Binding-site contacts:
Ligand atom O3P contacts residue GLY219 of chain 5.A at 3.5 Å.
Ligand atom O3P contacts residue GLY257 of chain 5.A at 3.0 Å (h-bond).
Ligand atom O6 contacts residue MET305 of chain 5.A at 3.2 Å (h-bond).
Ligand atom C4 contacts residue ILE221 of chain 5.A at 3.7 Å (hydrophobic).
Ligand atom O5' contacts residue GLY256 of chain 5.A at 3.7 Å.
Ligand atom O3' contacts residue ALA70 of chain 5.A at 3.5 Å.
Ligand atom N3 contacts residue EDO1 of chain 5.J at 3.2 Å (h-bond).
Ligand atom N1 contacts residue 8KY1 of chain 5.E at 3.6 Å.
Ligand atom N1 contacts residue GLU332 of chain 5.A at 3.0 Å (salt-bridge).
Ligand atom O1P contacts residue TYR302 of chain 5.A at 2.7 Å (h-bond).
Ligand atom O6 contacts residue GLY304 of chain 5.A at 3.5 Å.
Ligand atom C6 contacts residue GLY306 of chain 5.A at 3.6 Å.
Ligand atom C2' contacts residue ASP255 of chain 5.A at 3.5 Å.
Ligand atom C2 contacts residue CYS222 of chain 5.A at 3.1 Å (hydrophobic).
Ligand atom O2' contacts residue ASP255 of chain 5.A at 2.2 Å (salt-bridge).
Ligand atom C3' contacts residue ASP255 of chain 5.A at 3.4 Å.
Ligand atom C8 contacts residue MET72 of chain 5.A at 3.5 Å (hydrophobic).
Ligand atom C2 contacts residue 8KY1 of chain 5.E at 3.5 Å.
Ligand atom N7 contacts residue MET305 of chain 5.A at 2.9 Å (h-bond).
Ligand atom C5' contacts residue TYR302 of chain 5.A at 3.5 Å (hydrophobic).
Ligand atom N3 contacts residue CYS222 of chain 5.A at 3.7 Å.
Ligand atom C5 contacts residue ILE221 of chain 5.A at 3.5 Å (hydrophobic).
Ligand atom C5' contacts residue MET72 of chain 5.A at 3.4 Å (hydrophobic).
Ligand atom O1P contacts residue SER279 of chain 5.A at 2.9 Å (h-bond).
Ligand atom P contacts residue SER220 of chain 5.A at 3.5 Å.
Ligand atom O2P contacts residue GLY278 of chain 5.A at 3.1 Å (h-bond).
Ligand atom C3' contacts residue MET72 of chain 5.A at 3.5 Å (hydrophobic).
Ligand atom N3 contacts residue 8KY1 of chain 5.E at 3.6 Å.
Ligand atom N7 contacts residue ILE221 of chain 5.A at 3.5 Å.
Ligand atom O3' contacts residue ASP255 of chain 5.A at 2.2 Å (salt-bridge).
Ligand atom O6 contacts residue GLY306 of chain 5.A at 2.6 Å (h-bond).
Ligand atom O3P contacts residue SER220 of chain 5.A at 2.7 Å (h-bond).
Ligand atom O5' contacts residue SER220 of chain 5.A at 3.7 Å.
Ligand atom C5 contacts residue MET305 of chain 5.A at 3.7 Å (hydrophobic).
Ligand atom N7 contacts residue GLY304 of chain 5.A at 3.6 Å.
Ligand atom C2 contacts residue EDO1 of chain 5.J at 3.5 Å.
Ligand atom O5' contacts residue GLY219 of chain 5.A at 3.4 Å.
Ligand atom O1P contacts residue SER220 of chain 5.A at 2.5 Å (h-bond).
Ligand atom O6 contacts residue GLY333 of chain 5.A at 3.7 Å.
Ligand atom O3' contacts residue MET276 of chain 5.A at 3.7 Å.

Sequence of chain 5.A:
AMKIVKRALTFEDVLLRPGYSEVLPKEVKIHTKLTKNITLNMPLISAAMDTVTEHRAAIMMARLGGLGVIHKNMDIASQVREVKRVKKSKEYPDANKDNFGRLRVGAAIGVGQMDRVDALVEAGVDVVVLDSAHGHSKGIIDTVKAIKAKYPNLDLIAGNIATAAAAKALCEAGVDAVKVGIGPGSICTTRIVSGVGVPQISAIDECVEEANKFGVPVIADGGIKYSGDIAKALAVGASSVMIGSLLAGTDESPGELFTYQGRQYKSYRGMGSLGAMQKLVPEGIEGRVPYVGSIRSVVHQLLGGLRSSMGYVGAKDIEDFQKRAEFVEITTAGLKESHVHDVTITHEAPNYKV

A protein and the small-molecule ligand that binds it are described below.
Small molecule (SMILES): O=c1[nH]cnc2c1ncn2[C@@H]1O[C@H](COP(=O)(O)O)[C@@H](O)[C@H]1O